Sequence of chain 1.B:
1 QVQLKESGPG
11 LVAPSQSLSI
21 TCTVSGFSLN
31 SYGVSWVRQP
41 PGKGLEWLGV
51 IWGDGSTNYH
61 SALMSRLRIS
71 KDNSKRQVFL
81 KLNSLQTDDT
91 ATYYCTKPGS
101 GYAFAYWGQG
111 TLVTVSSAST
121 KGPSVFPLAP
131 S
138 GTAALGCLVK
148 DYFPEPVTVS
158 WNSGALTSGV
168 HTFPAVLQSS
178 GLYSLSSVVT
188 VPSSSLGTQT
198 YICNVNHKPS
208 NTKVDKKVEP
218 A

Sequence of chain 1.A:
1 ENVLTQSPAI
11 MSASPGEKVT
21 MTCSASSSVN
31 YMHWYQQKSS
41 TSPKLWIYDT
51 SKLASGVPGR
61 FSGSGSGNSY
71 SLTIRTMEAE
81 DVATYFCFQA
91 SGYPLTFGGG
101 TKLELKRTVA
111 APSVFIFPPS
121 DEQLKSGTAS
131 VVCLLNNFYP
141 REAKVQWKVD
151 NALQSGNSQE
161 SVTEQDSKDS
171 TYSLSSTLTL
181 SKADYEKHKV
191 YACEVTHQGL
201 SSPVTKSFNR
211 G

A small-molecule ligand and the protein it binds are described below.
Small molecule (SMILES): CC(=O)N[C@H]1[C@H](O[C@H]2[C@@H](O)[C@@H](CO)O[C@H](O[C@@H]3[C@H](O)[C@@H](O)[C@H](O[C@H]4[C@H](O)[C@@H](O)[C@H](O)O[C@@H]4CO)O[C@@H]3CO)[C@@H]2O)O[C@H](CO)[C@H](O)[C@@H]1O[C@@H]1O[C@H](CO)[C@H](O)[C@H](O[C@]2(C(=O)O)C[C@H](O)[C@@H](NC(C)=O)[C@H]([C@H](O)[C@H](O)CO)O2)[C@H]1O

Binding-site contacts:
Ligand atom O8 contacts residue GLY33 of chain 1.B at 3.0 Å (h-bond).
Ligand atom O9 contacts residue PRO98 of chain 1.B at 3.4 Å (h-bond).
Ligand atom C6 contacts residue ALA90 of chain 1.A at 3.7 Å (hydrophobic).
Ligand atom O6 contacts residue ALA90 of chain 1.A at 3.4 Å.
Ligand atom C6 contacts residue ALA90 of chain 1.A at 3.5 Å (hydrophobic).
Ligand atom N2 contacts residue TYR102 of chain 1.B at 3.5 Å.
Ligand atom C3 contacts residue ASP49 of chain 1.A at 3.2 Å.
Ligand atom O6 contacts residue HIS33 of chain 1.A at 3.0 Å (h-bond).
Ligand atom C6 contacts residue TRP52 of chain 1.B at 3.7 Å (hydrophobic).
Ligand atom C4 contacts residue ALA90 of chain 1.A at 3.3 Å (hydrophobic).
Ligand atom C6 contacts residue SER31 of chain 1.B at 3.4 Å.
Ligand atom O5 contacts residue TYR31 of chain 1.A at 3.7 Å.
Ligand atom C8 contacts residue TYR102 of chain 1.B at 3.4 Å (hydrophobic).
Ligand atom O3 contacts residue ASP49 of chain 1.A at 2.6 Å (salt-bridge).
Ligand atom C6 contacts residue SER91 of chain 1.A at 3.6 Å.
Ligand atom O3 contacts residue GLY101 of chain 1.B at 3.4 Å.
Ligand atom C5 contacts residue SER31 of chain 1.B at 3.4 Å.
Ligand atom C5 contacts residue TRP52 of chain 1.B at 3.6 Å (hydrophobic).
Ligand atom O2 contacts residue GLY101 of chain 1.B at 3.4 Å.
Ligand atom C5 contacts residue TYR31 of chain 1.A at 3.5 Å (hydrophobic).
Ligand atom O2 contacts residue ASP49 of chain 1.A at 2.9 Å (salt-bridge).
Ligand atom O6 contacts residue ASN58 of chain 1.B at 3.4 Å (h-bond).
Ligand atom O8 contacts residue TRP52 of chain 1.B at 3.5 Å.
Ligand atom C4 contacts residue TYR31 of chain 1.A at 3.6 Å (hydrophobic).
Ligand atom O9 contacts residue TYR32 of chain 1.B at 3.4 Å.
Ligand atom O6 contacts residue TYR31 of chain 1.A at 3.6 Å (h-bond).
Ligand atom O6 contacts residue ALA90 of chain 1.A at 2.8 Å (h-bond).
Ligand atom O1A contacts residue GLY53 of chain 1.B at 2.8 Å (h-bond).
Ligand atom C1 contacts residue GLY53 of chain 1.B at 3.6 Å.
Ligand atom O1A contacts residue TRP52 of chain 1.B at 3.5 Å.
Ligand atom C6 contacts residue TYR31 of chain 1.A at 3.4 Å (hydrophobic).
Ligand atom N5 contacts residue SER31 of chain 1.B at 2.8 Å (h-bond).
Ligand atom O4 contacts residue TYR93 of chain 1.A at 3.4 Å (h-bond).
Ligand atom O6 contacts residue TRP52 of chain 1.B at 3.4 Å (h-bond).
Ligand atom O1B contacts residue ASP54 of chain 1.B at 3.3 Å (salt-bridge).
Ligand atom O4 contacts residue SER91 of chain 1.A at 3.5 Å.
Ligand atom O1B contacts residue GLY53 of chain 1.B at 3.7 Å.
Ligand atom O4 contacts residue ALA90 of chain 1.A at 2.8 Å (h-bond).
Ligand atom O6 contacts residue GLY101 of chain 1.B at 2.9 Å (h-bond).
Ligand atom C6 contacts residue SER56 of chain 1.B at 3.6 Å.